Sequence of chain 114.B:
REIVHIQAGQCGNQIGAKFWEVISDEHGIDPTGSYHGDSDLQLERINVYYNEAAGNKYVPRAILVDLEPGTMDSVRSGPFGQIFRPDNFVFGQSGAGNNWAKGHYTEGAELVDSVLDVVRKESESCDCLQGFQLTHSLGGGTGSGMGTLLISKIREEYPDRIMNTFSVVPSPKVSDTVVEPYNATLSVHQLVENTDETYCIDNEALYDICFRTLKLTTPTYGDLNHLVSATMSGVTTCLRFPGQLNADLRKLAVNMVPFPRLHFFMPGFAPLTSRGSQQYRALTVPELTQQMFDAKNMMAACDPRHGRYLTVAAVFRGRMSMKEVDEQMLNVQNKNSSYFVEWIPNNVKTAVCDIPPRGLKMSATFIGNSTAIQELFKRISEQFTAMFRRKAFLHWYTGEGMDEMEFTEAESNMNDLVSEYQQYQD

Binding-site contacts:
Ligand atom O3B contacts residue THR143 of chain 114.B at 3.1 Å (h-bond).
Ligand atom O2A contacts residue GLN11 of chain 114.B at 3.5 Å (h-bond).
Ligand atom N2 contacts residue ASN226 of chain 114.B at 2.9 Å (h-bond).
Ligand atom O1G contacts residue ALA97 of chain 114.B at 3.0 Å (h-bond).
Ligand atom O2B contacts residue THR143 of chain 114.B at 2.7 Å (h-bond).
Ligand atom C6 contacts residue ASN226 of chain 114.B at 3.3 Å.
Ligand atom C4' contacts residue SER138 of chain 114.B at 3.2 Å.
Ligand atom O2G contacts residue GLY142 of chain 114.B at 3.0 Å (h-bond).
Ligand atom O3G contacts residue MG1 of chain 114.F at 2.5 Å.
Ligand atom O1B contacts residue GLY10 of chain 114.B at 3.7 Å.
Ligand atom C6 contacts residue GLN15 of chain 114.B at 3.6 Å.
Ligand atom O1B contacts residue MG1 of chain 114.F at 2.4 Å.
Ligand atom C6 contacts residue TYR222 of chain 114.B at 3.7 Å (hydrophobic).
Ligand atom N3 contacts residue VAL169 of chain 114.B at 3.8 Å.
Ligand atom O3B contacts residue MG1 of chain 114.F at 3.8 Å.
Ligand atom C2 contacts residue TYR222 of chain 114.B at 3.5 Å (hydrophobic).
Ligand atom O6 contacts residue TYR222 of chain 114.B at 3.8 Å.
Ligand atom O1A contacts residue GLN11 of chain 114.B at 3.1 Å.
Ligand atom N3 contacts residue ASN204 of chain 114.B at 3.0 Å (h-bond).
Ligand atom O3B contacts residue GLY142 of chain 114.B at 3.5 Å (h-bond).
Ligand atom N1 contacts residue ASN226 of chain 114.B at 2.7 Å (h-bond).
Ligand atom O2B contacts residue GLY144 of chain 114.B at 2.7 Å (h-bond).
Ligand atom O3' contacts residue GLU181 of chain 114.B at 3.3 Å (salt-bridge).
Ligand atom O6 contacts residue GLN15 of chain 114.B at 2.5 Å (h-bond).
Ligand atom O1B contacts residue GLN11 of chain 114.B at 3.2 Å (h-bond).
Ligand atom N2 contacts residue ASN204 of chain 114.B at 2.6 Å (h-bond).
Ligand atom PG contacts residue MG1 of chain 114.F at 3.5 Å.
Ligand atom O2G contacts residue ASN99 of chain 114.B at 2.9 Å (h-bond).
Ligand atom PB contacts residue THR143 of chain 114.B at 3.3 Å.
Ligand atom C2 contacts residue ASN226 of chain 114.B at 3.6 Å.
Ligand atom O4' contacts residue SER138 of chain 114.B at 3.3 Å (h-bond).
Ligand atom O1G contacts residue THR143 of chain 114.B at 3.4 Å.
Ligand atom PB contacts residue MG1 of chain 114.F at 3.7 Å.
Ligand atom C2 contacts residue ASN204 of chain 114.B at 3.4 Å.
Ligand atom PG contacts residue GLY142 of chain 114.B at 3.9 Å.
Ligand atom PB contacts residue GLY10 of chain 114.B at 3.9 Å.
Ligand atom N1 contacts residue TYR222 of chain 114.B at 3.2 Å.
Ligand atom O2A contacts residue CYS12 of chain 114.B at 3.3 Å (h-bond).
Ligand atom O2B contacts residue GLY10 of chain 114.B at 3.2 Å.
Ligand atom O6 contacts residue ASN226 of chain 114.B at 3.1 Å (h-bond).

This protein binds this small molecule.
Small molecule (SMILES): Nc1nc2c(ncn2[C@@H]2O[C@H](CO[P](=O)(O)C[P](=O)(O)OP(=O)(O)O)[C@@H](O)[C@H]2O)c(=O)[nH]1